Sequence of chain 23.A:
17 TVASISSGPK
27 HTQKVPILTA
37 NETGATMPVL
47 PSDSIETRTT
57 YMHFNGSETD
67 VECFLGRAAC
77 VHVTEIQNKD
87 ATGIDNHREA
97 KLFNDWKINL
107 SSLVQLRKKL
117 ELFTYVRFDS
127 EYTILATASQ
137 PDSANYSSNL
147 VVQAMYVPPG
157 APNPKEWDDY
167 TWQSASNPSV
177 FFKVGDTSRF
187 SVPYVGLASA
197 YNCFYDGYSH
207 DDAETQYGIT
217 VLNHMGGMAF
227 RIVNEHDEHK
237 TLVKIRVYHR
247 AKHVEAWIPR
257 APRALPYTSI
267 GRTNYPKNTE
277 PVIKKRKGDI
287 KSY

Sequence of chain 23.C:
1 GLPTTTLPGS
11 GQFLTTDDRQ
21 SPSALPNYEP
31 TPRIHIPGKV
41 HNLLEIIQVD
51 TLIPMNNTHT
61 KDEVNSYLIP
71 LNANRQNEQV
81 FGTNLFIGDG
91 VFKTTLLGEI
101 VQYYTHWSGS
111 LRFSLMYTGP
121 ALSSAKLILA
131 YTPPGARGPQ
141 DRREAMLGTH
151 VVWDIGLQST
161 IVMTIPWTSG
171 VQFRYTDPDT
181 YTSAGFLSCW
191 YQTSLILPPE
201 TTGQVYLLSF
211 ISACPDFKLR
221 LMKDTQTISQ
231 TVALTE

Binding-site contacts:
Ligand atom C4A contacts residue ASN219 of chain 23.A at 3.5 Å.
Ligand atom C6B contacts residue LEU106 of chain 23.A at 3.9 Å (hydrophobic).
Ligand atom C2B contacts residue MET221 of chain 23.A at 3.5 Å (hydrophobic).
Ligand atom C2C contacts residue VAL188 of chain 23.A at 3.2 Å (hydrophobic).
Ligand atom C1B contacts residue MET221 of chain 23.A at 3.8 Å (hydrophobic).
Ligand atom O1 contacts residue PHE186 of chain 23.A at 3.5 Å.
Ligand atom C5B contacts residue TYR197 of chain 23.A at 3.7 Å (hydrophobic).
Ligand atom O1B contacts residue MET221 of chain 23.A at 3.4 Å.
Ligand atom C6B contacts residue TYR197 of chain 23.A at 3.6 Å (hydrophobic).
Ligand atom C7C contacts residue TYR197 of chain 23.A at 3.8 Å (hydrophobic).
Ligand atom O1 contacts residue ALA24 of chain 23.C at 3.6 Å.
Ligand atom C6C contacts residue VAL191 of chain 23.A at 3.2 Å (hydrophobic).
Ligand atom C3 contacts residue PRO174 of chain 23.A at 3.8 Å (hydrophobic).
Ligand atom CM1 contacts residue SER107 of chain 23.A at 3.9 Å.
Ligand atom C4 contacts residue TYR152 of chain 23.A at 3.9 Å (hydrophobic).
Ligand atom N2 contacts residue PHE186 of chain 23.A at 3.7 Å.
Ligand atom C5C contacts residue ILE104 of chain 23.A at 3.8 Å (hydrophobic).
Ligand atom C5B contacts residue LEU106 of chain 23.A at 3.5 Å (hydrophobic).
Ligand atom C31 contacts residue VAL176 of chain 23.A at 3.3 Å (hydrophobic).
Ligand atom C7C contacts residue TYR128 of chain 23.A at 3.6 Å (hydrophobic).
Ligand atom C3 contacts residue PHE186 of chain 23.A at 3.8 Å (hydrophobic).
Ligand atom C4 contacts residue PHE186 of chain 23.A at 3.6 Å (hydrophobic).
Ligand atom O1B contacts residue TYR128 of chain 23.A at 3.9 Å.
Ligand atom C3C contacts residue TYR128 of chain 23.A at 3.9 Å (hydrophobic).
Ligand atom C6C contacts residue MET221 of chain 23.A at 3.7 Å (hydrophobic).
Ligand atom C5 contacts residue TYR152 of chain 23.A at 3.8 Å (hydrophobic).
Ligand atom C5C contacts residue TYR128 of chain 23.A at 3.5 Å (hydrophobic).
Ligand atom C4C contacts residue TYR152 of chain 23.A at 3.8 Å (hydrophobic).
Ligand atom N2 contacts residue ALA24 of chain 23.C at 3.4 Å.
Ligand atom C5 contacts residue PHE186 of chain 23.A at 3.5 Å (hydrophobic).
Ligand atom C4B contacts residue LEU106 of chain 23.A at 3.7 Å (hydrophobic).
Ligand atom C31 contacts residue SER175 of chain 23.A at 3.6 Å.
Ligand atom C3B contacts residue MET221 of chain 23.A at 3.8 Å (hydrophobic).
Ligand atom C4 contacts residue MET224 of chain 23.A at 3.8 Å (hydrophobic).
Ligand atom C3C contacts residue VAL188 of chain 23.A at 3.3 Å (hydrophobic).
Ligand atom C31 contacts residue PRO174 of chain 23.A at 3.4 Å (hydrophobic).
Ligand atom O1 contacts residue TYR152 of chain 23.A at 3.9 Å.
Ligand atom O1 contacts residue VAL188 of chain 23.A at 3.8 Å.
Ligand atom C31 contacts residue ALA150 of chain 23.A at 3.5 Å (hydrophobic).
Ligand atom N3A contacts residue ASN219 of chain 23.A at 3.0 Å (h-bond).

The small molecule below binds the protein below.
Small molecule (SMILES): Cc1cc(CCCCCCCOc2ccc(C3=N[C@@H](C)CO3)cc2)on1